Binding-site contacts:
Ligand atom O2 contacts residue LEU65 of chain 2.A at 3.3 Å.
Ligand atom CA contacts residue TYR151 of chain 2.A at 3.5 Å (hydrophobic).
Ligand atom C5 contacts residue GLY34 of chain 2.A at 3.6 Å.
Ligand atom C10 contacts residue ALA67 of chain 2.A at 3.2 Å (hydrophobic).
Ligand atom CA contacts residue GLN155 of chain 2.A at 3.8 Å.
Ligand atom CA contacts residue GLN173 of chain 2.A at 3.1 Å.
Ligand atom C11 contacts residue CYS159 of chain 2.A at 3.6 Å (hydrophobic).
Ligand atom C contacts residue GLN173 of chain 2.A at 3.3 Å.
Ligand atom O2 contacts residue GLY158 of chain 2.A at 3.9 Å.
Ligand atom C11 contacts residue BME1 of chain 2.C at 3.3 Å.
Ligand atom C5 contacts residue BME1 of chain 2.C at 3.5 Å.
Ligand atom O contacts residue PHE35 of chain 2.A at 3.8 Å.
Ligand atom C7 contacts residue GLN155 of chain 2.A at 3.7 Å.
Ligand atom C11 contacts residue GLY158 of chain 2.A at 3.3 Å.
Ligand atom N contacts residue TYR151 of chain 2.A at 2.7 Å (h-bond).
Ligand atom C3 contacts residue PHE35 of chain 2.A at 4.0 Å (hydrophobic).
Ligand atom C4 contacts residue GLN155 of chain 2.A at 3.8 Å.
Ligand atom C10 contacts residue HIS70 of chain 2.A at 3.5 Å.
Ligand atom O2 contacts residue GLN155 of chain 2.A at 3.7 Å.
Ligand atom C3 contacts residue GLY34 of chain 2.A at 3.5 Å.
Ligand atom C9 contacts residue HIS70 of chain 2.A at 3.2 Å.
Ligand atom C11 contacts residue GLN155 of chain 2.A at 3.4 Å.
Ligand atom C contacts residue TYR151 of chain 2.A at 3.5 Å (hydrophobic).
Ligand atom C7 contacts residue LEU65 of chain 2.A at 3.9 Å (hydrophobic).
Ligand atom N contacts residue GLN155 of chain 2.A at 2.6 Å (h-bond).
Ligand atom OXT contacts residue GLN173 of chain 2.A at 2.8 Å (h-bond).
Ligand atom C6 contacts residue BME1 of chain 2.C at 3.3 Å.
Ligand atom O contacts residue GLU36 of chain 2.A at 3.2 Å (salt-bridge).
Ligand atom C3 contacts residue GLU36 of chain 2.A at 3.9 Å.
Ligand atom C9 contacts residue ALA67 of chain 2.A at 3.8 Å (hydrophobic).
Ligand atom OXT contacts residue TYR151 of chain 2.A at 3.3 Å (h-bond).
Ligand atom C5 contacts residue GLN155 of chain 2.A at 3.5 Å.
Ligand atom C4 contacts residue GLY34 of chain 2.A at 3.8 Å.
Ligand atom C8 contacts residue LEU65 of chain 2.A at 3.4 Å (hydrophobic).
Ligand atom C11 contacts residue LEU65 of chain 2.A at 3.9 Å (hydrophobic).
Ligand atom O2 contacts residue HIS70 of chain 2.A at 3.4 Å.
Ligand atom O2 contacts residue GLN109 of chain 2.A at 3.2 Å (h-bond).
Ligand atom N contacts residue GLN173 of chain 2.A at 2.9 Å (h-bond).
Ligand atom C6 contacts residue GLN155 of chain 2.A at 3.6 Å.
Ligand atom C8 contacts residue GLN155 of chain 2.A at 3.7 Å.

Sequence of chain 2.A:
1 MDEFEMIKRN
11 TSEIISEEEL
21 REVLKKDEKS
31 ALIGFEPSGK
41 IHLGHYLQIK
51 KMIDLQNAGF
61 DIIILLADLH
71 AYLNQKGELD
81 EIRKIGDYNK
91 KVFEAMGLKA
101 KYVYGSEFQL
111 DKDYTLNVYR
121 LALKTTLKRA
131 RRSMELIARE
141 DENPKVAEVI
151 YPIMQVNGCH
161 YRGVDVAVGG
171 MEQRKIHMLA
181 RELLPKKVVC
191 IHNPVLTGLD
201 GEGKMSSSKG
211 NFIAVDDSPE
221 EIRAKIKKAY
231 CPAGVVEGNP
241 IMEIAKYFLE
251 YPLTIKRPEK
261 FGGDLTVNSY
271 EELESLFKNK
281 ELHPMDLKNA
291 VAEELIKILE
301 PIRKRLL

A protein and the small-molecule ligand that binds it are described below.
Small molecule (SMILES): CC(=O)c1ccc(C[C@H](N)C(=O)O)cc1